Binding-site contacts:
Ligand atom N6 contacts residue PHE4959 of chain 1.B at 3.9 Å.
Ligand atom C2 contacts residue MET4954 of chain 1.B at 4.4 Å (hydrophobic).
Ligand atom O1B contacts residue ARG4215 of chain 1.B at 3.4 Å (salt-bridge).
Ligand atom C8 contacts residue CA1 of chain 1.L at 4.1 Å.
Ligand atom O2' contacts residue MET4954 of chain 1.B at 4.1 Å.
Ligand atom N1 contacts residue CYS4958 of chain 1.B at 2.6 Å (h-bond).
Ligand atom PA contacts residue ARG4215 of chain 1.B at 3.6 Å.
Ligand atom PB contacts residue ARG4215 of chain 1.B at 3.8 Å.
Ligand atom N6 contacts residue HIS4983 of chain 1.B at 3.3 Å (h-bond).
Ligand atom O1A contacts residue ARG4215 of chain 1.B at 3.8 Å.
Ligand atom O2A contacts residue ARG4215 of chain 1.B at 3.5 Å (salt-bridge).
Ligand atom O4' contacts residue CA1 of chain 1.L at 4.3 Å.
Ligand atom C5' contacts residue CA1 of chain 1.L at 3.9 Å.
Ligand atom C2' contacts residue CA1 of chain 1.L at 4.1 Å.
Ligand atom O3A contacts residue LYS4211 of chain 1.B at 4.4 Å.
Ligand atom C6 contacts residue HIS4983 of chain 1.B at 4.3 Å.
Ligand atom C3' contacts residue CA1 of chain 1.L at 4.2 Å.
Ligand atom C6 contacts residue CYS4958 of chain 1.B at 3.8 Å (hydrophobic).
Ligand atom C3B contacts residue LYS4211 of chain 1.B at 3.8 Å.
Ligand atom N3 contacts residue MET4954 of chain 1.B at 4.1 Å.
Ligand atom C6 contacts residue PHE4959 of chain 1.B at 4.4 Å (hydrophobic).
Ligand atom N6 contacts residue ILE4960 of chain 1.B at 4.0 Å.
Ligand atom N1 contacts residue PHE4959 of chain 1.B at 4.1 Å.
Ligand atom C4' contacts residue CA1 of chain 1.L at 4.4 Å.
Ligand atom C2 contacts residue CYS4958 of chain 1.B at 3.1 Å (hydrophobic).
Ligand atom N6 contacts residue LEU4985 of chain 1.B at 3.8 Å.
Ligand atom C2 contacts residue LYS4957 of chain 1.B at 3.9 Å.
Ligand atom O3A contacts residue ARG4215 of chain 1.B at 2.9 Å (salt-bridge).
Ligand atom N6 contacts residue CYS4958 of chain 1.B at 3.9 Å.
Ligand atom O1G contacts residue GLU4206 of chain 1.B at 4.2 Å.
Ligand atom N3 contacts residue CYS4958 of chain 1.B at 4.5 Å.
Ligand atom O5' contacts residue CA1 of chain 1.L at 4.1 Å.

A small-molecule ligand and the protein it binds are described below.
Small molecule (SMILES): Nc1ncnc2c1ncn2[C@@H]1O[C@H](CO[P](=O)(O)O[P](=O)(O)CP(=O)(O)O)[C@@H](O)[C@H]1O

Sequence of chain 1.B:
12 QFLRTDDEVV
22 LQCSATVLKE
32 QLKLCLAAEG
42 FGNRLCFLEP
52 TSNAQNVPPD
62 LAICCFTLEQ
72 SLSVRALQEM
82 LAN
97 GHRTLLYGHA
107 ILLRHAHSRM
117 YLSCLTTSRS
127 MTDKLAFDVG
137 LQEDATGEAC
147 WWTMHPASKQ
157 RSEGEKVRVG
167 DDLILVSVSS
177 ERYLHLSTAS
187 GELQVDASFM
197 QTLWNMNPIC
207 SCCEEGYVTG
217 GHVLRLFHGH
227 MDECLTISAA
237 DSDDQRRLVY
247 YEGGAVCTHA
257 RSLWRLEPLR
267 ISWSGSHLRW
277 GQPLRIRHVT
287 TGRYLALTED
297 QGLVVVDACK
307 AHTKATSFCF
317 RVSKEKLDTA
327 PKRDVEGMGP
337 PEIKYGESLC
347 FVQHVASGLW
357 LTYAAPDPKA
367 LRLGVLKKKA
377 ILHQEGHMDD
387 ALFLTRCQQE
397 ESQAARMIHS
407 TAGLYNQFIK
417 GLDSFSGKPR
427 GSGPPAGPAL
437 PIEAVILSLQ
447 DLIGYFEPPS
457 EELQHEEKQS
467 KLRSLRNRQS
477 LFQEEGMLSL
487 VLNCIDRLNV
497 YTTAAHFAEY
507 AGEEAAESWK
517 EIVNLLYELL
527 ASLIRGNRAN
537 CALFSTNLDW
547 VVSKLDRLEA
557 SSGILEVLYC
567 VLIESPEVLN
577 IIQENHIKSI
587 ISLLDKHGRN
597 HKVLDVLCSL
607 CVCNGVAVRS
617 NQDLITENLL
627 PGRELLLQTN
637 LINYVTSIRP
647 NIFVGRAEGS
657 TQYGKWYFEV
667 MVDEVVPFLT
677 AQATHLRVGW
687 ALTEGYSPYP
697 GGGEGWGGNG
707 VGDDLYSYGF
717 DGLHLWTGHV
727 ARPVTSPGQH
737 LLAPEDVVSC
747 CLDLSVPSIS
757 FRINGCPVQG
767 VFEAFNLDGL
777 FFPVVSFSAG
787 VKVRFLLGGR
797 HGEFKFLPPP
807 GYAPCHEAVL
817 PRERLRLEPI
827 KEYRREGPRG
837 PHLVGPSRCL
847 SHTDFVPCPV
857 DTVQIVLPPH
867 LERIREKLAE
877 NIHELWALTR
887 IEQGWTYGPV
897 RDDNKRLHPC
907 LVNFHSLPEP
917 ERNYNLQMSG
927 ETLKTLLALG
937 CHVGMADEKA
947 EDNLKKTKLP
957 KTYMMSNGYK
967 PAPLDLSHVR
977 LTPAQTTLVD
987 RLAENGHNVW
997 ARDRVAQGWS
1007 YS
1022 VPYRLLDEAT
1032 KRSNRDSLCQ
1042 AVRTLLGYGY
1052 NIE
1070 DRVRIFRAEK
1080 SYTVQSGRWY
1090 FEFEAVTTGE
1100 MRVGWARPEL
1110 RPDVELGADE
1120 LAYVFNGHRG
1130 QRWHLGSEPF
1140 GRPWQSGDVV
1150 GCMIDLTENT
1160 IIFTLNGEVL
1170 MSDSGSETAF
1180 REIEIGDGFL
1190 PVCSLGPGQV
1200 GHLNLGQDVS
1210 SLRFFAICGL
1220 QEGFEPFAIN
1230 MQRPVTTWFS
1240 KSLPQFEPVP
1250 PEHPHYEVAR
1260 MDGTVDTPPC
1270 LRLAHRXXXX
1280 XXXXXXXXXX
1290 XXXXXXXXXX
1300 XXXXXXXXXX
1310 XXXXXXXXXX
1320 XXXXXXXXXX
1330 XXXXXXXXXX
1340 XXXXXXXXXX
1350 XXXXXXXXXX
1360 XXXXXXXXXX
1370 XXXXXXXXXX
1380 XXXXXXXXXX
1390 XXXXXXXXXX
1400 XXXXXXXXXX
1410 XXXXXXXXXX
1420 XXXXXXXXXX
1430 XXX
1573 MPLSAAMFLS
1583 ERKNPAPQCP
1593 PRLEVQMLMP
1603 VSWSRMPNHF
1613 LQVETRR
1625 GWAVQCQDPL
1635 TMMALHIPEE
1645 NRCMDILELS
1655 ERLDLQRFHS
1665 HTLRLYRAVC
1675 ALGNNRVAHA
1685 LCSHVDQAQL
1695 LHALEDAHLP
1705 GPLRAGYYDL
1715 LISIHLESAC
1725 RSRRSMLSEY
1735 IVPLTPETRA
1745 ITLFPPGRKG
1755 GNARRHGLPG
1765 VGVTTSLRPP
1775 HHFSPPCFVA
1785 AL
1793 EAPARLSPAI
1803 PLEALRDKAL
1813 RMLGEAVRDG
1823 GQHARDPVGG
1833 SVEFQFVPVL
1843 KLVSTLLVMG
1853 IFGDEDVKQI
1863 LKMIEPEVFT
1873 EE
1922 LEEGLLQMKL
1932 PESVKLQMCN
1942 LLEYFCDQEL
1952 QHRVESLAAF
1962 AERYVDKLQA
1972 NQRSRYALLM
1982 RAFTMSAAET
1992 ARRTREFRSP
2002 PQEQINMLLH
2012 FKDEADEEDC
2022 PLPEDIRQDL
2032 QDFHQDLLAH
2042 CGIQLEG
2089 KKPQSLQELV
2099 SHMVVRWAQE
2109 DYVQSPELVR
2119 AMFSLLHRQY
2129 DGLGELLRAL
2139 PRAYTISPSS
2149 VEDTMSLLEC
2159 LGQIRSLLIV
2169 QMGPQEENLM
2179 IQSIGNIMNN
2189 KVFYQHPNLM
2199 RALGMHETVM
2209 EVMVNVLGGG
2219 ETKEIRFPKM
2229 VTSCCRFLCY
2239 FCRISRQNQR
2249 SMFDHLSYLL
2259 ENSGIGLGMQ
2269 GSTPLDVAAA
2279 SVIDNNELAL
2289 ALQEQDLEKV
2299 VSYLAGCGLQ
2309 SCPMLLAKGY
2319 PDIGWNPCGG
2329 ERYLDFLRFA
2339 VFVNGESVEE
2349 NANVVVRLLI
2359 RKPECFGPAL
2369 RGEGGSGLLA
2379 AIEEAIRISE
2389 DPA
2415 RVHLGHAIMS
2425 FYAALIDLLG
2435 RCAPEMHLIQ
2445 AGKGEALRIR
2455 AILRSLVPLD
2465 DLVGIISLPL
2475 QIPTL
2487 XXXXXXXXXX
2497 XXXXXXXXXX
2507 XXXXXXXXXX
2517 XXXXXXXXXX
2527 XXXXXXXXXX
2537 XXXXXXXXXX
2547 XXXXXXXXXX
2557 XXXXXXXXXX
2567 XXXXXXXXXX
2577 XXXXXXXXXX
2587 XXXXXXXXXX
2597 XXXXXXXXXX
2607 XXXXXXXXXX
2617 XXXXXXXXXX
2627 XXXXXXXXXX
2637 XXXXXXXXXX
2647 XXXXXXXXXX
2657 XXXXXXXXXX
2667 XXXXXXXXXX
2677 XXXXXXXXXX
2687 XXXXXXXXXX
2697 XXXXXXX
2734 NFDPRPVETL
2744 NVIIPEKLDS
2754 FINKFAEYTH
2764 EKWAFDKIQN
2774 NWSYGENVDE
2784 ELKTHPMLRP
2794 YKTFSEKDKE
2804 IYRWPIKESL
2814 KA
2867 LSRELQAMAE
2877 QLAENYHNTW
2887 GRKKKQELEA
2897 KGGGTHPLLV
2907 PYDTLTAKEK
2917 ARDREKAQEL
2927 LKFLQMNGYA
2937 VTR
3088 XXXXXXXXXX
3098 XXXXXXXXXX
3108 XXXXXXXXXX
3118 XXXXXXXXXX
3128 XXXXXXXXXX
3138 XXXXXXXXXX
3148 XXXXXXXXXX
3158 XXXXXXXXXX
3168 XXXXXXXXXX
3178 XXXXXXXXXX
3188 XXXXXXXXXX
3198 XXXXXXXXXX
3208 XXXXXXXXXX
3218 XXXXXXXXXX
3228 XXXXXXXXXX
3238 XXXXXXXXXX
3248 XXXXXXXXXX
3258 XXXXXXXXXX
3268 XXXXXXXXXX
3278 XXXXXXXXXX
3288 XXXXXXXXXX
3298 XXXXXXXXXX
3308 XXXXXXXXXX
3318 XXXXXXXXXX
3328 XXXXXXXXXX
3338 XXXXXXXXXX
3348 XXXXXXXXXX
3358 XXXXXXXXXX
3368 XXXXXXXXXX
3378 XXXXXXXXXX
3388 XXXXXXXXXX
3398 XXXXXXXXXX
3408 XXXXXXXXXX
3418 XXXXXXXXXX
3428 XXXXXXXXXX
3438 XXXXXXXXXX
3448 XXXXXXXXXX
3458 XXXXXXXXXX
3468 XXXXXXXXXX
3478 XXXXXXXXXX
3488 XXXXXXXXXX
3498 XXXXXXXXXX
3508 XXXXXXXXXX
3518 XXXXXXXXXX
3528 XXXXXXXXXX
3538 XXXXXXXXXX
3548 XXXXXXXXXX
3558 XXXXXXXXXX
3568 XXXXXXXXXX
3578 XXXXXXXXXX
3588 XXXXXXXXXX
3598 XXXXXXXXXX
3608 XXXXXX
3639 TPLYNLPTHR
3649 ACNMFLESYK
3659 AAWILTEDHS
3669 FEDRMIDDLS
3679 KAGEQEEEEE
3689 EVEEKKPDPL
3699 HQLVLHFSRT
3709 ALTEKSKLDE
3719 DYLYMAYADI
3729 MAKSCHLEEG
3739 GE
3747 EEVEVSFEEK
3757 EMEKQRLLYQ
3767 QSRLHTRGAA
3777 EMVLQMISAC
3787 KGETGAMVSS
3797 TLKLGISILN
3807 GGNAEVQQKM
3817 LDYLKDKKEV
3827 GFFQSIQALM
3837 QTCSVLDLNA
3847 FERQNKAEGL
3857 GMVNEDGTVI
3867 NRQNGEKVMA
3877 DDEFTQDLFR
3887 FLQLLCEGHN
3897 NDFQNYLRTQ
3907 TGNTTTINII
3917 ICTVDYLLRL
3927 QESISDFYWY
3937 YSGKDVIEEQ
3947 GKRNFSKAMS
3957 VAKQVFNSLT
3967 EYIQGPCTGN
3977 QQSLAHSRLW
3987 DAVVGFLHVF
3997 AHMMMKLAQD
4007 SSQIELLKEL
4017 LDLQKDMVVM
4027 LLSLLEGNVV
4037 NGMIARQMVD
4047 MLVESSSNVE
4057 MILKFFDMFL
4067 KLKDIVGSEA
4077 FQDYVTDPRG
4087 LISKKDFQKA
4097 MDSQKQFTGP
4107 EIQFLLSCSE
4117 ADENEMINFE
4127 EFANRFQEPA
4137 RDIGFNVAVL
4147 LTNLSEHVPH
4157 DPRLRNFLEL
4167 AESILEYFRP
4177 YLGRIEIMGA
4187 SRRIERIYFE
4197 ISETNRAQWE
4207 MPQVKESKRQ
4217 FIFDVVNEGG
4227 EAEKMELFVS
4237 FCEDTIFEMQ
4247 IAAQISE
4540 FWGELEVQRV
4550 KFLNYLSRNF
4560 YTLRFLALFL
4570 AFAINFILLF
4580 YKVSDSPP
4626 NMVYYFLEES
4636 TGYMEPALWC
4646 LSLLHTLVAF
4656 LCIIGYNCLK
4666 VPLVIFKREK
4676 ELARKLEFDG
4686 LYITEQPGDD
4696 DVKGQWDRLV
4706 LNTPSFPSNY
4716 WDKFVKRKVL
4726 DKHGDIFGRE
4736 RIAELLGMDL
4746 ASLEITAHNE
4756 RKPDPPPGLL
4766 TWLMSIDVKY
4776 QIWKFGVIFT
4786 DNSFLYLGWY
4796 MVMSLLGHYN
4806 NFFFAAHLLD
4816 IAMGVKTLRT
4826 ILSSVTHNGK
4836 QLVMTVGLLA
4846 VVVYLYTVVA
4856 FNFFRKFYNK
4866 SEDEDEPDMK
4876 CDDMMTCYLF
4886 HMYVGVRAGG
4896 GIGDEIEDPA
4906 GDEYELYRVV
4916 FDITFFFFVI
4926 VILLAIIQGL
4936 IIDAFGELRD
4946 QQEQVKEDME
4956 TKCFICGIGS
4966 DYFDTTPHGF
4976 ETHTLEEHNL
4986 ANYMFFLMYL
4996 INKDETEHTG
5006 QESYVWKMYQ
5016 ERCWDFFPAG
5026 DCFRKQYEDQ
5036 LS